Sequence of chain 8.NA:
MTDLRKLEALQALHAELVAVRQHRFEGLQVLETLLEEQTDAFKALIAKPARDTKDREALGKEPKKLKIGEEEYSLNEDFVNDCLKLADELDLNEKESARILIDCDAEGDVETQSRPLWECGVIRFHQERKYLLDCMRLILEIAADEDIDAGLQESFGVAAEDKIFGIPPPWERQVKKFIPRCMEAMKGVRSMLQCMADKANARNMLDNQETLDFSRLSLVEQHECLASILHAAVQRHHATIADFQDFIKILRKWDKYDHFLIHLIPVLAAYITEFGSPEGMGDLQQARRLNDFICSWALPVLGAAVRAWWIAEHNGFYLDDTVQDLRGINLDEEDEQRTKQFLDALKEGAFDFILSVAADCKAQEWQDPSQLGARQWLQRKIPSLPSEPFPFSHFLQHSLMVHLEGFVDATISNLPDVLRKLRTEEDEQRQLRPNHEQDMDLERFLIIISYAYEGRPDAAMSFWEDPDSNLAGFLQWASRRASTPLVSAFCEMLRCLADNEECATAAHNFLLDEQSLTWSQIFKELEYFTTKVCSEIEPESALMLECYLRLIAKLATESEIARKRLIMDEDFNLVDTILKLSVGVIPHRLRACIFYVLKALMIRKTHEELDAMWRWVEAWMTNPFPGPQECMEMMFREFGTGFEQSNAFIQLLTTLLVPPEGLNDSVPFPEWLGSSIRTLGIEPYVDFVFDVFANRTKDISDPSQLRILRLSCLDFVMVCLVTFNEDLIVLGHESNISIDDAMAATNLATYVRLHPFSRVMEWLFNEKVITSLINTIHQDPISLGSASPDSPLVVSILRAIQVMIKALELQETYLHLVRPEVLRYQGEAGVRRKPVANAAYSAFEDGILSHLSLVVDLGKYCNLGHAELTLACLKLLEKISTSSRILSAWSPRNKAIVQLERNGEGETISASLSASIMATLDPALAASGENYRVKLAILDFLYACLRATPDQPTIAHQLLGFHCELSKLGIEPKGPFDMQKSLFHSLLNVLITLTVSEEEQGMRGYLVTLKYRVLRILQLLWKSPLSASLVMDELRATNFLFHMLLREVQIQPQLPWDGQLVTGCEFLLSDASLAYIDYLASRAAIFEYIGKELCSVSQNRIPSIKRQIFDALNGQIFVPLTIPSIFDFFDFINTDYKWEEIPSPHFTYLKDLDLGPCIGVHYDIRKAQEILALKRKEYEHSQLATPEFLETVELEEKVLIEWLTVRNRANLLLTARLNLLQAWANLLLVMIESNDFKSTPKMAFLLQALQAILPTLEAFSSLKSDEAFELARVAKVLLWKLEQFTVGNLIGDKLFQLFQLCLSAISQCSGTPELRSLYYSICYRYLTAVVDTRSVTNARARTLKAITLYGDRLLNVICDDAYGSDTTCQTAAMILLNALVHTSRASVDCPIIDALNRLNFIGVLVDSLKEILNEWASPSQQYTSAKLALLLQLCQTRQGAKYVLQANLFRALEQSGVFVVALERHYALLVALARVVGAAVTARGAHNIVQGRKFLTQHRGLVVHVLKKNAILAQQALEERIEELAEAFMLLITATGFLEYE

Binding-site contacts:
Ligand atom CD1 contacts residue ASN492 of chain 8.NA at 3.9 Å.
Ligand atom CZ contacts residue PRO438 of chain 8.NA at 3.4 Å (hydrophobic).
Ligand atom CG contacts residue PHE496 of chain 8.NA at 4.0 Å (hydrophobic).
Ligand atom O contacts residue ARG442 of chain 8.NA at 4.3 Å.
Ligand atom C contacts residue ASN492 of chain 8.NA at 4.0 Å.
Ligand atom CB contacts residue ASN492 of chain 8.NA at 3.8 Å.
Ligand atom CD2 contacts residue ARG442 of chain 8.NA at 3.5 Å.
Ligand atom O contacts residue PRO438 of chain 8.NA at 4.0 Å.
Ligand atom CA contacts residue ASN492 of chain 8.NA at 3.3 Å.
Ligand atom CB contacts residue PHE496 of chain 8.NA at 3.9 Å (hydrophobic).
Ligand atom CB contacts residue GLY495 of chain 8.NA at 3.9 Å.
Ligand atom N contacts residue ASN492 of chain 8.NA at 3.3 Å (h-bond).
Ligand atom C contacts residue ARG442 of chain 8.NA at 4.4 Å.
Ligand atom CE2 contacts residue PRO438 of chain 8.NA at 3.7 Å (hydrophobic).
Ligand atom N contacts residue SER491 of chain 8.NA at 4.1 Å.
Ligand atom CZ contacts residue PHE496 of chain 8.NA at 3.9 Å (hydrophobic).
Ligand atom N contacts residue ARG442 of chain 8.NA at 4.2 Å.
Ligand atom CE1 contacts residue PHE496 of chain 8.NA at 3.6 Å (hydrophobic).
Ligand atom CD2 contacts residue PRO438 of chain 8.NA at 4.4 Å (hydrophobic).
Ligand atom CD1 contacts residue PHE496 of chain 8.NA at 3.7 Å (hydrophobic).
Ligand atom CE1 contacts residue PRO438 of chain 8.NA at 3.8 Å (hydrophobic).
Ligand atom CA contacts residue ARG442 of chain 8.NA at 3.6 Å.
Ligand atom CE2 contacts residue ARG442 of chain 8.NA at 3.6 Å.
Ligand atom CD1 contacts residue PRO438 of chain 8.NA at 4.4 Å (hydrophobic).
Ligand atom CG contacts residue GLY495 of chain 8.NA at 4.4 Å.
Ligand atom CG contacts residue ASN492 of chain 8.NA at 4.3 Å.
Ligand atom CE1 contacts residue ILE434 of chain 8.NA at 3.9 Å (hydrophobic).
Ligand atom CD1 contacts residue ILE434 of chain 8.NA at 4.1 Å (hydrophobic).
Ligand atom O contacts residue ASN492 of chain 8.NA at 4.2 Å.

A protein and the small-molecule ligand that binds it are described below.
Small molecule (SMILES): N[C@@H](Cc1ccccc1)C(=O)NCC=O